A protein and the small-molecule ligand that binds it are described below.
Small molecule (SMILES): CC(=O)N[C@H]1[C@H](O[C@H]2[C@H](O)[C@@H](NC(C)=O)CO[C@@H]2CO)O[C@H](CO)[C@@H](O[C@@H]2O[C@H](CO)[C@@H](O)[C@H](O)[C@@H]2O)[C@@H]1O

Binding-site contacts:
Ligand atom C2 contacts residue ASN106 of chain 1.E at 2.5 Å.
Ligand atom C8 contacts residue ASP104 of chain 1.E at 3.4 Å.
Ligand atom C5 contacts residue ASN106 of chain 1.E at 3.7 Å.
Ligand atom C1 contacts residue ASN106 of chain 1.E at 1.4 Å.
Ligand atom C7 contacts residue ASN106 of chain 1.E at 3.5 Å.
Ligand atom C8 contacts residue LYS105 of chain 1.E at 4.4 Å.
Ligand atom O7 contacts residue ASN106 of chain 1.E at 3.5 Å (h-bond).
Ligand atom N2 contacts residue ASN106 of chain 1.E at 3.0 Å (h-bond).
Ligand atom O5 contacts residue ASN106 of chain 1.E at 2.4 Å (h-bond).
Ligand atom C3 contacts residue ASN106 of chain 1.E at 3.8 Å.
Ligand atom C4 contacts residue ASN106 of chain 1.E at 4.2 Å.

Sequence of chain 1.E:
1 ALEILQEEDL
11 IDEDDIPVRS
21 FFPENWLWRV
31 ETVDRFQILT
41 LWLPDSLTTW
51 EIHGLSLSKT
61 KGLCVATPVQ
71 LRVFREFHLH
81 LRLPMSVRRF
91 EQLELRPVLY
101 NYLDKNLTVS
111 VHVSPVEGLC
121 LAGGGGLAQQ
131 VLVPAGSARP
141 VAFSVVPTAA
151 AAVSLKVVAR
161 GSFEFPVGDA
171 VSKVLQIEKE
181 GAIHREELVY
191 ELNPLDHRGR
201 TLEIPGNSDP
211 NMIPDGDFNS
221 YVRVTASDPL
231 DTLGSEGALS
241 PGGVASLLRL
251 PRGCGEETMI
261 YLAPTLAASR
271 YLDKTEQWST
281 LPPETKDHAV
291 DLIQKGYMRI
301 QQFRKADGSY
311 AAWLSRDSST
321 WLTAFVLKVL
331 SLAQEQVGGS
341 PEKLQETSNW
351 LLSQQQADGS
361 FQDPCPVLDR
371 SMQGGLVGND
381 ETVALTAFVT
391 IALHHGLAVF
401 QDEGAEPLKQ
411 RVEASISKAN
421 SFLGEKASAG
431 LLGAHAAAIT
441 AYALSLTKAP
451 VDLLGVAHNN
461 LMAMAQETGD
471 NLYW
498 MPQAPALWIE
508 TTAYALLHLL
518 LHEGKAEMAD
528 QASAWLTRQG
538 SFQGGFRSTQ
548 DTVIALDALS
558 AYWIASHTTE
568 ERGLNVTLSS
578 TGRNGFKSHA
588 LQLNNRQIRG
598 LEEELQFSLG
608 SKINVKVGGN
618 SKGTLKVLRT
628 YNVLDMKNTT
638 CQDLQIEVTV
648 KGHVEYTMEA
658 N